Sequence of chain 1.B:
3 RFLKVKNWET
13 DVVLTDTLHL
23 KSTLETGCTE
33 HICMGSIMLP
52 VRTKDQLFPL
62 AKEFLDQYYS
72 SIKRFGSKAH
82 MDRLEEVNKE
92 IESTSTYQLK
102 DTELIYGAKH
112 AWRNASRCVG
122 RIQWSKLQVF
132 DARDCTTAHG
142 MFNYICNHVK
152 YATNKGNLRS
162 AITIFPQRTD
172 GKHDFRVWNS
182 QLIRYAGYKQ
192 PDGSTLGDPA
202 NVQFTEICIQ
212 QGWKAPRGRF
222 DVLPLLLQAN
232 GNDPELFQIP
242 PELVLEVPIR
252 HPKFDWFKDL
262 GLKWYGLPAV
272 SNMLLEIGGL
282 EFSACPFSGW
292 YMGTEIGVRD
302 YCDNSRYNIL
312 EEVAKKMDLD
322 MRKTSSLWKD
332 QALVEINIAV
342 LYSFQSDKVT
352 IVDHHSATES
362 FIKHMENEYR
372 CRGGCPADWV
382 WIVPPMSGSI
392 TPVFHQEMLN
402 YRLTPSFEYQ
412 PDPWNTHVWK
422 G

This protein binds this small molecule.
Small molecule (SMILES): [H]/N=C(\NO)N(C)CCC[C@H](N)C(=O)O

Binding-site contacts:
Ligand atom OA1 contacts residue GLN182 of chain 1.B at 2.8 Å (h-bond).
Ligand atom NH1 contacts residue PRO269 of chain 1.B at 4.1 Å.
Ligand atom CZ contacts residue GLU296 of chain 1.B at 3.9 Å.
Ligand atom CB contacts residue TYR292 of chain 1.B at 3.9 Å (hydrophobic).
Ligand atom CZ contacts residue HEM1 of chain 1.H at 3.8 Å.
Ligand atom N contacts residue GLU296 of chain 1.B at 2.7 Å (salt-bridge).
Ligand atom CD contacts residue GLU296 of chain 1.B at 3.3 Å.
Ligand atom OA2 contacts residue TYR292 of chain 1.B at 3.1 Å.
Ligand atom NH1 contacts residue GLU296 of chain 1.B at 3.0 Å (salt-bridge).
Ligand atom NE contacts residue HEM1 of chain 1.H at 4.0 Å.
Ligand atom C contacts residue ASP301 of chain 1.B at 3.3 Å.
Ligand atom OH contacts residue GLY290 of chain 1.B at 2.9 Å (h-bond).
Ligand atom CB contacts residue GLN182 of chain 1.B at 3.6 Å.
Ligand atom NE contacts residue GLU296 of chain 1.B at 3.3 Å (salt-bridge).
Ligand atom CB contacts residue PRO269 of chain 1.B at 4.0 Å (hydrophobic).
Ligand atom CA contacts residue GLU296 of chain 1.B at 3.5 Å.
Ligand atom OH contacts residue TRP291 of chain 1.B at 3.7 Å.
Ligand atom CB contacts residue GLU296 of chain 1.B at 3.3 Å.
Ligand atom C1 contacts residue HEM1 of chain 1.H at 3.5 Å.
Ligand atom OH contacts residue PRO269 of chain 1.B at 3.6 Å.
Ligand atom CG contacts residue VAL271 of chain 1.B at 4.2 Å (hydrophobic).
Ligand atom CD contacts residue PRO269 of chain 1.B at 3.6 Å (hydrophobic).
Ligand atom OA1 contacts residue TYR266 of chain 1.B at 3.2 Å (h-bond).
Ligand atom C contacts residue GLN182 of chain 1.B at 3.5 Å.
Ligand atom CG contacts residue HEM1 of chain 1.H at 4.0 Å.
Ligand atom OA1 contacts residue TYR292 of chain 1.B at 2.9 Å (h-bond).
Ligand atom OH contacts residue HEM1 of chain 1.H at 3.8 Å.
Ligand atom OA2 contacts residue ASP301 of chain 1.B at 2.4 Å (salt-bridge).
Ligand atom OA1 contacts residue ASP301 of chain 1.B at 3.5 Å (salt-bridge).
Ligand atom NH1 contacts residue TRP291 of chain 1.B at 3.3 Å (h-bond).
Ligand atom NH1 contacts residue HEM1 of chain 1.H at 3.5 Å.
Ligand atom NH2 contacts residue HEM1 of chain 1.H at 3.6 Å (h-bond).
Ligand atom N contacts residue HEM1 of chain 1.H at 3.5 Å (h-bond).
Ligand atom OH contacts residue SER289 of chain 1.B at 4.0 Å.
Ligand atom CG contacts residue GLU296 of chain 1.B at 3.1 Å.
Ligand atom CA contacts residue TYR292 of chain 1.B at 4.1 Å (hydrophobic).
Ligand atom OA2 contacts residue GLU296 of chain 1.B at 3.7 Å.
Ligand atom C1 contacts residue VAL271 of chain 1.B at 3.8 Å (hydrophobic).
Ligand atom C contacts residue TYR292 of chain 1.B at 3.3 Å (hydrophobic).
Ligand atom CA contacts residue GLN182 of chain 1.B at 3.5 Å.